Sequence of chain 1.C:
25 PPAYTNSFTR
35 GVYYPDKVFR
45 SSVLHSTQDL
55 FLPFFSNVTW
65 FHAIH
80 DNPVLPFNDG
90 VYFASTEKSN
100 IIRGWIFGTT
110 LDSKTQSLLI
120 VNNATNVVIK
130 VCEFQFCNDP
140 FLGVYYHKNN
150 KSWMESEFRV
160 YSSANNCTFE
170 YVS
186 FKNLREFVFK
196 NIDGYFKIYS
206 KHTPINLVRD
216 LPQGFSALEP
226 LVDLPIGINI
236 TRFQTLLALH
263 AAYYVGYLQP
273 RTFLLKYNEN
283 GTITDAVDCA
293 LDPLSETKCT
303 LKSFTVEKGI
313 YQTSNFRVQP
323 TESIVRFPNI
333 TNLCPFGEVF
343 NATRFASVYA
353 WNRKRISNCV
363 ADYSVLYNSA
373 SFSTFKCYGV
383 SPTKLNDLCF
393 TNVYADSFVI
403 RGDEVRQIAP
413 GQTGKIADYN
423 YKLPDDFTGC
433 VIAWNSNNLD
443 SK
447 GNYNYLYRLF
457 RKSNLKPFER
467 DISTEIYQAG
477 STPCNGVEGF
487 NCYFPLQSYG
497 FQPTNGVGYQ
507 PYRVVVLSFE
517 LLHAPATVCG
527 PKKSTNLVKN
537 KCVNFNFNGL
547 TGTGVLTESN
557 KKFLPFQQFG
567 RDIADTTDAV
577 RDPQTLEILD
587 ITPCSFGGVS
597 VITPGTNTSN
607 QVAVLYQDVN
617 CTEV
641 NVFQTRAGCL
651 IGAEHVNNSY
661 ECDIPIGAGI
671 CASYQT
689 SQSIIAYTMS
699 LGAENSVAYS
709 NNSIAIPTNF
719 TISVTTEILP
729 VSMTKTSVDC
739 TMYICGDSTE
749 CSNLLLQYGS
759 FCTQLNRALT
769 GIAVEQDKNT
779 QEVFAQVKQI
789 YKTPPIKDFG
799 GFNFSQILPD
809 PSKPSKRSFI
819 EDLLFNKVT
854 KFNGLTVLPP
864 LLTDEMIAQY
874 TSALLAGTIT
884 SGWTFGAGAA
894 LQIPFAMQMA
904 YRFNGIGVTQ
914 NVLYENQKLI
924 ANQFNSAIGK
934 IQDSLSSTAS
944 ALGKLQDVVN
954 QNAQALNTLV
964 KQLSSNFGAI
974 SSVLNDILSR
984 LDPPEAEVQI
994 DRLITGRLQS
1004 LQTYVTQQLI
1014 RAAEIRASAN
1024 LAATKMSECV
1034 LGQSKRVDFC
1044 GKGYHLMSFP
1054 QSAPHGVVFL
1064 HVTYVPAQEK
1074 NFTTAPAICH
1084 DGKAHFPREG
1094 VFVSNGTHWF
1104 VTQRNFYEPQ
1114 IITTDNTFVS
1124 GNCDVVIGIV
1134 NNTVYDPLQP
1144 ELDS

This small molecule binds to this protein.
Small molecule (SMILES): CC(=O)N[C@@H]1[C@@H](O)[C@H](O)[C@@H](CO)O[C@H]1O

Binding-site contacts:
Ligand atom C2 contacts residue ASN331 of chain 1.C at 2.6 Å.
Ligand atom O5 contacts residue ASN331 of chain 1.C at 2.4 Å (h-bond).
Ligand atom C8 contacts residue ASN331 of chain 1.C at 3.2 Å.
Ligand atom C8 contacts residue GLN580 of chain 1.C at 3.5 Å.
Ligand atom C3 contacts residue ASN331 of chain 1.C at 3.9 Å.
Ligand atom O7 contacts residue ASN331 of chain 1.C at 3.9 Å.
Ligand atom C7 contacts residue ASN331 of chain 1.C at 2.9 Å.
Ligand atom C7 contacts residue GLN580 of chain 1.C at 3.9 Å.
Ligand atom C4 contacts residue ASN331 of chain 1.C at 4.3 Å.
Ligand atom C5 contacts residue ASN331 of chain 1.C at 3.7 Å.
Ligand atom C8 contacts residue PRO579 of chain 1.C at 4.2 Å (hydrophobic).
Ligand atom N2 contacts residue GLN580 of chain 1.C at 3.9 Å.
Ligand atom N2 contacts residue ASN331 of chain 1.C at 2.2 Å (h-bond).
Ligand atom C1 contacts residue ASN331 of chain 1.C at 1.5 Å.